Sequence of chain 1.B:
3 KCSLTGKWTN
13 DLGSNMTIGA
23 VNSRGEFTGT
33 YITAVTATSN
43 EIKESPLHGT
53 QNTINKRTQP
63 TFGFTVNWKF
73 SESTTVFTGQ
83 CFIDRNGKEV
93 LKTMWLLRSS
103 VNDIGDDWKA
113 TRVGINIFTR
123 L

Binding-site contacts:
Ligand atom C8 contacts residue ILE34 of chain 1.B at 4.2 Å (hydrophobic).
Ligand atom C8 contacts residue THR35 of chain 1.B at 3.6 Å.
Ligand atom O6 contacts residue LEU123 of chain 1.B at 4.5 Å.
Ligand atom C1 contacts residue ASN17 of chain 1.B at 1.6 Å.
Ligand atom C2 contacts residue ASN17 of chain 1.B at 2.6 Å.
Ligand atom O7 contacts residue ASN17 of chain 1.B at 3.8 Å.
Ligand atom N2 contacts residue GLY15 of chain 1.B at 4.0 Å.
Ligand atom O6 contacts residue LYS9 of chain 1.B at 4.3 Å.
Ligand atom C1 contacts residue LEU123 of chain 1.B at 4.2 Å (hydrophobic).
Ligand atom C6 contacts residue LEU123 of chain 1.B at 4.1 Å (hydrophobic).
Ligand atom C8 contacts residue ALA36 of chain 1.B at 4.0 Å (hydrophobic).
Ligand atom O5 contacts residue LEU123 of chain 1.B at 3.4 Å.
Ligand atom C7 contacts residue ASN17 of chain 1.B at 3.5 Å.
Ligand atom C7 contacts residue ILE34 of chain 1.B at 4.2 Å (hydrophobic).
Ligand atom O7 contacts residue ILE34 of chain 1.B at 3.8 Å.
Ligand atom C5 contacts residue LEU123 of chain 1.B at 4.4 Å (hydrophobic).
Ligand atom O5 contacts residue ASN17 of chain 1.B at 2.6 Å (h-bond).
Ligand atom O5 contacts residue LYS9 of chain 1.B at 4.5 Å.
Ligand atom C8 contacts residue GLY15 of chain 1.B at 3.6 Å.
Ligand atom N2 contacts residue ASN17 of chain 1.B at 2.9 Å (h-bond).
Ligand atom C4 contacts residue ASN17 of chain 1.B at 4.5 Å.
Ligand atom C5 contacts residue ASN17 of chain 1.B at 3.9 Å.
Ligand atom C7 contacts residue GLY15 of chain 1.B at 4.2 Å.
Ligand atom C3 contacts residue ASN17 of chain 1.B at 3.9 Å.

This protein binds this small molecule.
Small molecule (SMILES): CC(=O)N[C@@H]1[C@@H](O)[C@H](O)[C@@H](CO)O[C@H]1O